Binding-site contacts:
Ligand atom O4' contacts residue LYS143 of chain 5.D at 4.1 Å.
Ligand atom C8 contacts residue TRP47 of chain 5.D at 3.8 Å (hydrophobic).
Ligand atom N7 contacts residue TRP47 of chain 5.D at 3.7 Å.
Ligand atom OP2 contacts residue VAL178 of chain 5.E at 4.5 Å.
Ligand atom C1' contacts residue TRP47 of chain 5.D at 4.3 Å (hydrophobic).
Ligand atom N6 contacts residue THR48 of chain 5.D at 3.3 Å (h-bond).
Ligand atom C6 contacts residue THR48 of chain 5.D at 4.2 Å.
Ligand atom N1 contacts residue TRP47 of chain 5.D at 4.3 Å.
Ligand atom N1 contacts residue THR48 of chain 5.D at 4.0 Å.
Ligand atom OP2 contacts residue GLY49 of chain 5.E at 4.2 Å.
Ligand atom N9 contacts residue TRP47 of chain 5.D at 3.9 Å.
Ligand atom N6 contacts residue TYR50 of chain 5.D at 4.2 Å.
Ligand atom N6 contacts residue TRP47 of chain 5.D at 3.8 Å.
Ligand atom O4' contacts residue TRP47 of chain 5.D at 4.1 Å.
Ligand atom C6 contacts residue TRP47 of chain 5.D at 3.9 Å (hydrophobic).
Ligand atom C5 contacts residue TRP47 of chain 5.D at 3.8 Å (hydrophobic).
Ligand atom C2 contacts residue TRP47 of chain 5.D at 4.2 Å (hydrophobic).
Ligand atom C5' contacts residue VAL178 of chain 5.E at 4.5 Å (hydrophobic).
Ligand atom N3 contacts residue TRP47 of chain 5.D at 4.1 Å.
Ligand atom C4 contacts residue TRP47 of chain 5.D at 3.9 Å (hydrophobic).

Sequence of chain 5.E:
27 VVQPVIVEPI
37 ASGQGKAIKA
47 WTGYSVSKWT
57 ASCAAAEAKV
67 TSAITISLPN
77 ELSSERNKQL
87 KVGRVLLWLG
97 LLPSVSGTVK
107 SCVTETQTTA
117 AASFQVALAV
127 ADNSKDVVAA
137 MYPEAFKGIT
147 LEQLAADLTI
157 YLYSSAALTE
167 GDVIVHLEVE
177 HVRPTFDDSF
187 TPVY

This small molecule binds to this protein.
Small molecule (SMILES): Nc1ncnc2c1ncn2[C@@H]1O[C@H](COO[C@@H]2C[C@@H](CO[P](=O)(O)O[C@H]3[C@@H](O)[C@H](n4cnc5c(N)ncnc54)O[C@@H]3COP(=O)=O)O[C@H]2n2ccc(=O)[nH]c2=O)[C@@H](OOP(O)OC[C@H]2O[C@@H](n3ccc(=O)[nH]c3=O)[C@H](O)[C@@H]2O)[C@H]1O.Op1oo1

Sequence of chain 5.D:
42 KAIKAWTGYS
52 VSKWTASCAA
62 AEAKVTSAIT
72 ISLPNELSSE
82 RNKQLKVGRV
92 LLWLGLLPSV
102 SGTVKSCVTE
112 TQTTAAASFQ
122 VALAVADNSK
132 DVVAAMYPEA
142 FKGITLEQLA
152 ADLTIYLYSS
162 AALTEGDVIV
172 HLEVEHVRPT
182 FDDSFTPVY